Binding-site contacts:
Ligand atom N20 contacts residue HIS59 of chain 1.C at 3.1 Å (h-bond).
Ligand atom N3 contacts residue TYR47 of chain 1.C at 3.7 Å.
Ligand atom C1 contacts residue TYR47 of chain 1.C at 3.8 Å (hydrophobic).
Ligand atom O6 contacts residue HIS64 of chain 1.C at 2.6 Å (h-bond).
Ligand atom CL30 contacts residue PRO48 of chain 1.C at 3.6 Å.
Ligand atom C5 contacts residue TRP37 of chain 1.C at 3.7 Å (hydrophobic).
Ligand atom C4 contacts residue HIS64 of chain 1.C at 3.8 Å.
Ligand atom C19 contacts residue TYR61 of chain 1.C at 3.7 Å (hydrophobic).
Ligand atom O6 contacts residue TYR61 of chain 1.C at 3.7 Å.
Ligand atom C28 contacts residue TYR47 of chain 1.C at 3.7 Å (hydrophobic).
Ligand atom C5 contacts residue TRP66 of chain 1.C at 3.6 Å (hydrophobic).
Ligand atom C4 contacts residue TRP37 of chain 1.C at 3.4 Å (hydrophobic).
Ligand atom O6 contacts residue TRP37 of chain 1.C at 3.8 Å.
Ligand atom C8 contacts residue TYR61 of chain 1.C at 3.9 Å (hydrophobic).
Ligand atom C29 contacts residue HIS59 of chain 1.C at 3.9 Å.
Ligand atom C7 contacts residue TYR47 of chain 1.C at 3.6 Å (hydrophobic).
Ligand atom C1 contacts residue HIS59 of chain 1.C at 3.4 Å.
Ligand atom O18 contacts residue HIS64 of chain 1.C at 3.3 Å.
Ligand atom C7 contacts residue HIS59 of chain 1.C at 3.6 Å.
Ligand atom C16 contacts residue TYR61 of chain 1.C at 3.6 Å (hydrophobic).
Ligand atom O21 contacts residue TYR47 of chain 1.C at 2.6 Å (h-bond).
Ligand atom N17 contacts residue HIS64 of chain 1.C at 4.0 Å.
Ligand atom C5 contacts residue HIS64 of chain 1.C at 3.6 Å.
Ligand atom C29 contacts residue TYR47 of chain 1.C at 3.9 Å (hydrophobic).
Ligand atom C12 contacts residue TYR61 of chain 1.C at 3.8 Å (hydrophobic).
Ligand atom C5 contacts residue SER60 of chain 1.C at 3.6 Å.
Ligand atom O9 contacts residue TYR61 of chain 1.C at 3.7 Å.
Ligand atom C27 contacts residue TYR47 of chain 1.C at 3.7 Å (hydrophobic).
Ligand atom O6 contacts residue SER60 of chain 1.C at 2.6 Å (h-bond).
Ligand atom C4 contacts residue TYR47 of chain 1.C at 3.6 Å (hydrophobic).
Ligand atom O18 contacts residue TYR61 of chain 1.C at 3.7 Å.
Ligand atom C1 contacts residue SER60 of chain 1.C at 4.0 Å.
Ligand atom C2 contacts residue HIS59 of chain 1.C at 3.3 Å.
Ligand atom C15 contacts residue TYR61 of chain 1.C at 3.8 Å (hydrophobic).
Ligand atom C2 contacts residue TYR47 of chain 1.C at 3.9 Å (hydrophobic).
Ligand atom N17 contacts residue TYR61 of chain 1.C at 3.7 Å.
Ligand atom O18 contacts residue PHE40 of chain 1.C at 3.6 Å.
Ligand atom C28 contacts residue ILE58 of chain 1.C at 3.9 Å (hydrophobic).
Ligand atom C13 contacts residue TYR47 of chain 1.C at 3.9 Å (hydrophobic).
Ligand atom C1 contacts residue TRP66 of chain 1.C at 3.5 Å (hydrophobic).

Sequence of chain 1.C:
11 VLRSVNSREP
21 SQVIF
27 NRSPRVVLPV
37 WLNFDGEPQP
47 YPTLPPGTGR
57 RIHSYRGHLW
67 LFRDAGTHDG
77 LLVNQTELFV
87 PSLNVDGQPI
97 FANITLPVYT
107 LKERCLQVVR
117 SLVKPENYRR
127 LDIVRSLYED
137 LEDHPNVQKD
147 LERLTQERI

This protein binds this small molecule.
Small molecule (SMILES): COCCOc1cc(Cl)ccc1[C@H](C)NC(=O)[C@@H]1C[C@@H](O)CN1C(=O)[C@@H](c1cc(C)no1)C(C)C